Sequence of chain 1.D:
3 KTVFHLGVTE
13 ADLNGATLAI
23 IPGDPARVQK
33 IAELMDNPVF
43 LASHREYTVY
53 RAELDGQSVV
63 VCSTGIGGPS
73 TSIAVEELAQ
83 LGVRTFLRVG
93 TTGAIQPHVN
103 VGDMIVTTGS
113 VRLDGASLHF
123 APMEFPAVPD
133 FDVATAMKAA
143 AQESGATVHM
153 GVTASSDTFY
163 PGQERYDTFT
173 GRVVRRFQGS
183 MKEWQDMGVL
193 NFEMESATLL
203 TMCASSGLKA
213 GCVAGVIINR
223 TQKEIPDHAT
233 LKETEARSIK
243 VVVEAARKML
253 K

Sequence of chain 1.C:
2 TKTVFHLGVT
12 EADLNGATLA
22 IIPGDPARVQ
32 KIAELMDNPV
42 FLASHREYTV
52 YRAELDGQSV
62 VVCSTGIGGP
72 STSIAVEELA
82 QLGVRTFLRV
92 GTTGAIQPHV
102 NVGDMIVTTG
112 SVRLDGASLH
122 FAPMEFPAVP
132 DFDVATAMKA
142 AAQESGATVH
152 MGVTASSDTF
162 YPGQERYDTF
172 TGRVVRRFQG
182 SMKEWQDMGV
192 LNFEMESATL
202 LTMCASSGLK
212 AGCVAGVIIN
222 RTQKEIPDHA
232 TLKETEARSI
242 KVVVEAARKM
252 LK

Binding-site contacts:
Ligand atom C5 contacts residue GLY95 of chain 1.C at 3.2 Å.
Ligand atom O5' contacts residue GOL1 of chain 1.W at 0.6 Å (h-bond).
Ligand atom O3' contacts residue GOL1 of chain 1.W at 1.1 Å (h-bond).
Ligand atom C5' contacts residue HIS7 of chain 1.D at 3.3 Å.
Ligand atom C2' contacts residue GOL1 of chain 1.W at 1.6 Å.
Ligand atom C1' contacts residue CYT1 of chain 1.V at 2.1 Å.
Ligand atom O2' contacts residue GLU195 of chain 1.C at 3.0 Å.
Ligand atom O4' contacts residue CYT1 of chain 1.V at 2.8 Å (h-bond).
Ligand atom C2 contacts residue CYT1 of chain 1.V at 0.5 Å.
Ligand atom C6 contacts residue CYT1 of chain 1.V at 0.8 Å.
Ligand atom C3' contacts residue GOL1 of chain 1.W at 0.3 Å.
Ligand atom O3' contacts residue GLU197 of chain 1.C at 2.8 Å (salt-bridge).
Ligand atom O5' contacts residue HIS7 of chain 1.D at 2.8 Å (h-bond).
Ligand atom C4 contacts residue GLY95 of chain 1.C at 3.4 Å.
Ligand atom O2' contacts residue GOL1 of chain 1.W at 2.5 Å.
Ligand atom O4' contacts residue THR93 of chain 1.C at 3.0 Å (h-bond).
Ligand atom O2 contacts residue CYT1 of chain 1.V at 0.5 Å (h-bond).
Ligand atom N3 contacts residue GLN165 of chain 1.C at 3.1 Å (h-bond).
Ligand atom C2' contacts residue CYT1 of chain 1.V at 3.0 Å.
Ligand atom N1 contacts residue GOL1 of chain 1.W at 2.1 Å (h-bond).
Ligand atom C1' contacts residue THR93 of chain 1.C at 3.3 Å.
Ligand atom C5 contacts residue CYT1 of chain 1.V at 0.7 Å.
Ligand atom C5 contacts residue THR94 of chain 1.C at 3.3 Å.
Ligand atom N1 contacts residue CYT1 of chain 1.V at 0.6 Å (h-bond).
Ligand atom N4 contacts residue ARG167 of chain 1.C at 3.4 Å (salt-bridge).
Ligand atom O2' contacts residue GLU197 of chain 1.C at 2.9 Å (salt-bridge).
Ligand atom N4 contacts residue CYT1 of chain 1.V at 0.5 Å (h-bond).
Ligand atom C5' contacts residue GOL1 of chain 1.W at 0.6 Å.
Ligand atom N3 contacts residue CYT1 of chain 1.V at 0.5 Å (h-bond).
Ligand atom O4' contacts residue GOL1 of chain 1.W at 0.8 Å (h-bond).
Ligand atom N4 contacts residue GLY95 of chain 1.C at 3.3 Å.
Ligand atom O2 contacts residue GLN165 of chain 1.C at 3.0 Å (h-bond).
Ligand atom C4 contacts residue CYT1 of chain 1.V at 0.7 Å.
Ligand atom C2 contacts residue GOL1 of chain 1.W at 3.3 Å.
Ligand atom O2' contacts residue MET196 of chain 1.C at 2.7 Å (h-bond).
Ligand atom O5' contacts residue PHE161 of chain 1.C at 3.4 Å.
Ligand atom C1' contacts residue GOL1 of chain 1.W at 0.8 Å.
Ligand atom C6 contacts residue GOL1 of chain 1.W at 2.8 Å.
Ligand atom C4' contacts residue GOL1 of chain 1.W at 0.4 Å.
Ligand atom O2 contacts residue MET196 of chain 1.C at 3.3 Å.

This small molecule binds to this protein.
Small molecule (SMILES): Nc1ccn([C@@H]2O[C@H](CO)[C@@H](O)[C@H]2O)c(=O)n1